Sequence of chain 22.A:
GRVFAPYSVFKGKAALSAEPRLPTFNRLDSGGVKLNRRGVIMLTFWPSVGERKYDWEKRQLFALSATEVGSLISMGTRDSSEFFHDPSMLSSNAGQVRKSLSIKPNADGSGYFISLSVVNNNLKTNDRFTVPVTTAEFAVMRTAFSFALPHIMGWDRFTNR

A small-molecule ligand and the protein it binds are described below.
Small molecule (SMILES): Cc1cn([C@H]2C[C@H](O[P](=O)(O)OC[C@H]3O[C@@H](n4cc(C)c(=O)[nH]c4=O)C[C@@H]3O[P](=O)(O)OC[C@H]3O[C@@H](n4cc(C)c(=O)[nH]c4=O)C[C@@H]3O)[C@@H](CO[P](=O)(O)O[C@H]3C[C@H](n4cc(C)c(=O)[nH]c4=O)O[C@@H]3CO[P](=O)(O)O[C@H]3C[C@H](n4cc(C)c(=O)[nH]c4=O)O[C@@H]3CO[P](=O)(O)O[C@H]3C[C@H](n4cc(C)c(=O)[nH]c4=O)O[C@@H]3CO[P](=O)(O)O[C@H]3C[C@H](n4cc(C)c(=O)[nH]c4=O)O[C@@H]3CO[P](=O)(O)O[C@H]3C[C@H](n4cc(C)c(=O)[nH]c4=O)O[C@@H]3CO[P](=O)(O)O[C@H]3C[C@H](n4cc(C)c(=O)[nH]c4=O)O[C@@H]3COP(=O)=O)O2)c(=O)[nH]c1=O

Binding-site contacts:
Ligand atom N1 contacts residue PHE12 of chain 2.A at 3.3 Å.
Ligand atom C2 contacts residue PHE12 of chain 2.A at 2.9 Å (hydrophobic).
Ligand atom C5 contacts residue PHE18 of chain 2.A at 3.4 Å (hydrophobic).
Ligand atom C4 contacts residue LYS21 of chain 13.A at 3.4 Å.
Ligand atom N3 contacts residue LYS21 of chain 13.A at 2.8 Å.
Ligand atom C5' contacts residue TYR62 of chain 2.A at 3.2 Å (hydrophobic).
Ligand atom C4 contacts residue PHE92 of chain 22.A at 3.3 Å (hydrophobic).
Ligand atom C1' contacts residue ASP94 of chain 22.A at 3.5 Å.
Ligand atom O3' contacts residue ALA71 of chain 22.A at 3.4 Å.
Ligand atom N3 contacts residue PHE12 of chain 2.A at 2.9 Å.
Ligand atom O4 contacts residue PHE12 of chain 2.A at 3.2 Å.
Ligand atom C2 contacts residue TRP64 of chain 2.A at 3.5 Å (hydrophobic).
Ligand atom OP1 contacts residue LYS107 of chain 22.A at 2.8 Å (salt-bridge).
Ligand atom OP1 contacts residue ALA71 of chain 22.A at 2.9 Å (h-bond).
Ligand atom C7 contacts residue TRP64 of chain 2.A at 3.5 Å (hydrophobic).
Ligand atom O2 contacts residue ASP94 of chain 22.A at 3.0 Å (salt-bridge).
Ligand atom O4' contacts residue MET50 of chain 22.A at 3.4 Å.
Ligand atom O2 contacts residue MET97 of chain 22.A at 3.4 Å.
Ligand atom OP1 contacts residue TYR62 of chain 2.A at 2.8 Å (h-bond).
Ligand atom C5 contacts residue HIS93 of chain 22.A at 3.5 Å.
Ligand atom C4 contacts residue PHE18 of chain 2.A at 3.3 Å (hydrophobic).
Ligand atom O4 contacts residue SER16 of chain 2.A at 3.0 Å (h-bond).
Ligand atom OP2 contacts residue LYS107 of chain 22.A at 2.6 Å (salt-bridge).
Ligand atom N3 contacts residue PHE92 of chain 22.A at 3.0 Å (h-bond).
Ligand atom OP1 contacts residue HIS93 of chain 22.A at 2.7 Å (h-bond).
Ligand atom O2 contacts residue ARG60 of chain 2.A at 3.0 Å.
Ligand atom C7 contacts residue HIS93 of chain 22.A at 3.5 Å.
Ligand atom C4 contacts residue PHE12 of chain 2.A at 3.2 Å (hydrophobic).
Ligand atom O4 contacts residue PRO14 of chain 2.A at 3.5 Å.
Ligand atom O2 contacts residue LEU98 of chain 22.A at 3.4 Å.
Ligand atom N3 contacts residue PHE18 of chain 2.A at 3.4 Å.
Ligand atom O4' contacts residue TRP64 of chain 2.A at 2.9 Å (h-bond).
Ligand atom OP1 contacts residue LYS61 of chain 2.A at 3.0 Å.
Ligand atom C6 contacts residue TRP64 of chain 2.A at 3.2 Å (hydrophobic).
Ligand atom O2 contacts residue TRP64 of chain 2.A at 3.1 Å.
Ligand atom C1' contacts residue LEU98 of chain 22.A at 3.5 Å (hydrophobic).
Ligand atom O2 contacts residue PHE12 of chain 2.A at 3.2 Å.
Ligand atom O4 contacts residue LYS21 of chain 13.A at 2.9 Å (salt-bridge).
Ligand atom O4' contacts residue HIS93 of chain 22.A at 3.4 Å.
Ligand atom O4 contacts residue PHE92 of chain 22.A at 3.5 Å (h-bond).

Sequence of chain 13.A:
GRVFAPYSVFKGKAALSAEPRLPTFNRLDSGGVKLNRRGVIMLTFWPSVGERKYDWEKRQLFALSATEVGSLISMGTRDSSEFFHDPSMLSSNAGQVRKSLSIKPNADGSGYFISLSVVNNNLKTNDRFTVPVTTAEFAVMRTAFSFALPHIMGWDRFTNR

Sequence of chain 2.A:
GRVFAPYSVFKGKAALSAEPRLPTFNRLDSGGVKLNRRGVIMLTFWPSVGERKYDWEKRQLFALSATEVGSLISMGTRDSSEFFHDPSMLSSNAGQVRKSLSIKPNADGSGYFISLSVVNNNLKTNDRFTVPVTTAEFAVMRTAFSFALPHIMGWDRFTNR